Sequence of chain 1.A:
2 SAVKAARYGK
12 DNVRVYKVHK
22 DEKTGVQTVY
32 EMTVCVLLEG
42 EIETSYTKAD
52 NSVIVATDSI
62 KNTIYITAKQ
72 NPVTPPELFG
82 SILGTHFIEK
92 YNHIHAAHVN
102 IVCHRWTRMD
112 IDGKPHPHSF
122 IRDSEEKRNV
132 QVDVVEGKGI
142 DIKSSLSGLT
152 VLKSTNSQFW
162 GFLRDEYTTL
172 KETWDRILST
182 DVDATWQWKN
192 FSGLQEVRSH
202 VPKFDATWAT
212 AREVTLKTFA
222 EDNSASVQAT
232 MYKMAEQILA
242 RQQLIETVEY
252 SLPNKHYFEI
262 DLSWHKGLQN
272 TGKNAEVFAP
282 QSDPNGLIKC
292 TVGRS

Binding-site contacts:
Ligand atom N3 contacts residue ASN255 of chain 1.A at 3.4 Å (h-bond).
Ligand atom O2 contacts residue PHE160 of chain 1.A at 3.9 Å.
Ligand atom O2 contacts residue SER227 of chain 1.A at 3.6 Å.
Ligand atom O6 contacts residue THR58 of chain 2.A at 3.9 Å.
Ligand atom C4 contacts residue ASN255 of chain 1.A at 3.9 Å.
Ligand atom O6 contacts residue ILE55 of chain 2.A at 3.5 Å.
Ligand atom O2 contacts residue ARG177 of chain 1.A at 2.8 Å (salt-bridge).
Ligand atom C2 contacts residue GLN229 of chain 1.A at 3.8 Å.
Ligand atom O6 contacts residue GLN229 of chain 1.A at 2.9 Å (h-bond).
Ligand atom N1 contacts residue GLN229 of chain 1.A at 3.0 Å (h-bond).
Ligand atom C2 contacts residue PHE160 of chain 1.A at 3.7 Å (hydrophobic).
Ligand atom N9 contacts residue ARG177 of chain 1.A at 4.0 Å.
Ligand atom C5 contacts residue PHE160 of chain 1.A at 3.4 Å (hydrophobic).
Ligand atom C6 contacts residue PHE160 of chain 1.A at 3.5 Å (hydrophobic).
Ligand atom O2 contacts residue ASN255 of chain 1.A at 4.1 Å.
Ligand atom C4 contacts residue ARG177 of chain 1.A at 3.8 Å.
Ligand atom C2 contacts residue VAL228 of chain 1.A at 4.0 Å (hydrophobic).
Ligand atom N8 contacts residue THR58 of chain 2.A at 3.2 Å (h-bond).
Ligand atom N8 contacts residue PHE160 of chain 1.A at 3.6 Å.
Ligand atom N3 contacts residue PHE160 of chain 1.A at 3.8 Å.
Ligand atom C2 contacts residue ARG177 of chain 1.A at 3.6 Å.
Ligand atom N9 contacts residue THR58 of chain 2.A at 3.9 Å.
Ligand atom C5 contacts residue THR58 of chain 2.A at 4.0 Å.
Ligand atom C2 contacts residue ASN255 of chain 1.A at 3.9 Å.
Ligand atom N8 contacts residue ASP59 of chain 2.A at 3.9 Å.
Ligand atom N1 contacts residue PHE160 of chain 1.A at 3.6 Å.
Ligand atom N8 contacts residue LEU171 of chain 1.A at 3.8 Å.
Ligand atom C4 contacts residue PHE160 of chain 1.A at 3.4 Å (hydrophobic).
Ligand atom N7 contacts residue ALA57 of chain 2.A at 3.5 Å.
Ligand atom O6 contacts residue TYR9 of chain 2.A at 3.8 Å.
Ligand atom O2 contacts residue GLN229 of chain 1.A at 3.8 Å.
Ligand atom O2 contacts residue VAL228 of chain 1.A at 2.9 Å (h-bond).
Ligand atom N9 contacts residue LEU171 of chain 1.A at 4.0 Å.
Ligand atom N9 contacts residue PHE160 of chain 1.A at 3.5 Å.
Ligand atom C6 contacts residue GLN229 of chain 1.A at 3.7 Å.
Ligand atom N3 contacts residue ARG177 of chain 1.A at 3.0 Å (salt-bridge).
Ligand atom N7 contacts residue THR58 of chain 2.A at 2.8 Å (h-bond).
Ligand atom N8 contacts residue ALA57 of chain 2.A at 3.7 Å.
Ligand atom O6 contacts residue PHE160 of chain 1.A at 4.1 Å.
Ligand atom N7 contacts residue PHE160 of chain 1.A at 3.6 Å.

Sequence of chain 2.A:
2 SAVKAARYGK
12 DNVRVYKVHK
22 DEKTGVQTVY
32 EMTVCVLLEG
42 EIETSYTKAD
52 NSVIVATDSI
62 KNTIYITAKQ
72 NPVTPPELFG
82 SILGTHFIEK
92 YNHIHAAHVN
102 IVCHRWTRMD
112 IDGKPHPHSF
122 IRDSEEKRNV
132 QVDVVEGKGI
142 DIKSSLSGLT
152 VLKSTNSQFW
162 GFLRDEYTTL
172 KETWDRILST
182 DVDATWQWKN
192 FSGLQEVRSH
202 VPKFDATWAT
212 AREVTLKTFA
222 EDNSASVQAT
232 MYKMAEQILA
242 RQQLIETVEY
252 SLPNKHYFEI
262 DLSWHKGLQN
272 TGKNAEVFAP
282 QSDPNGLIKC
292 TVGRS

This small molecule binds to this protein.
Small molecule (SMILES): O=c1[nH]c(=O)c2nn[nH]c2[nH]1